Binding-site contacts:
Ligand atom C4 contacts residue MET224 of chain 3.A at 3.8 Å (hydrophobic).
Ligand atom C6B contacts residue LEU106 of chain 3.A at 3.9 Å (hydrophobic).
Ligand atom C6B contacts residue TYR197 of chain 3.A at 3.6 Å (hydrophobic).
Ligand atom O1B contacts residue TYR128 of chain 3.A at 3.9 Å.
Ligand atom C3C contacts residue TYR128 of chain 3.A at 3.9 Å (hydrophobic).
Ligand atom C4 contacts residue TYR152 of chain 3.A at 3.9 Å (hydrophobic).
Ligand atom C6C contacts residue VAL191 of chain 3.A at 3.2 Å (hydrophobic).
Ligand atom C3C contacts residue VAL188 of chain 3.A at 3.3 Å (hydrophobic).
Ligand atom C2B contacts residue MET221 of chain 3.A at 3.5 Å (hydrophobic).
Ligand atom C4C contacts residue TYR152 of chain 3.A at 3.8 Å (hydrophobic).
Ligand atom C5C contacts residue TYR128 of chain 3.A at 3.5 Å (hydrophobic).
Ligand atom C31 contacts residue PRO174 of chain 3.A at 3.4 Å (hydrophobic).
Ligand atom N2 contacts residue PHE186 of chain 3.A at 3.7 Å.
Ligand atom O1B contacts residue MET221 of chain 3.A at 3.4 Å.
Ligand atom C7C contacts residue TYR128 of chain 3.A at 3.6 Å (hydrophobic).
Ligand atom C3 contacts residue PRO174 of chain 3.A at 3.8 Å (hydrophobic).
Ligand atom C31 contacts residue ALA150 of chain 3.A at 3.5 Å (hydrophobic).
Ligand atom C7C contacts residue TYR197 of chain 3.A at 3.8 Å (hydrophobic).
Ligand atom O1 contacts residue ALA24 of chain 3.C at 3.6 Å.
Ligand atom N3A contacts residue ASN219 of chain 3.A at 3.0 Å (h-bond).
Ligand atom C3 contacts residue PHE186 of chain 3.A at 3.8 Å (hydrophobic).
Ligand atom C3B contacts residue MET221 of chain 3.A at 3.8 Å (hydrophobic).
Ligand atom C4A contacts residue ASN219 of chain 3.A at 3.5 Å.
Ligand atom C1B contacts residue MET221 of chain 3.A at 3.8 Å (hydrophobic).
Ligand atom C4 contacts residue PHE186 of chain 3.A at 3.6 Å (hydrophobic).
Ligand atom N2 contacts residue ALA24 of chain 3.C at 3.4 Å.
Ligand atom CM1 contacts residue SER107 of chain 3.A at 3.9 Å.
Ligand atom C5 contacts residue TYR152 of chain 3.A at 3.8 Å (hydrophobic).
Ligand atom C2C contacts residue VAL188 of chain 3.A at 3.2 Å (hydrophobic).
Ligand atom C4B contacts residue LEU106 of chain 3.A at 3.7 Å (hydrophobic).
Ligand atom C6C contacts residue MET221 of chain 3.A at 3.7 Å (hydrophobic).
Ligand atom C5B contacts residue LEU106 of chain 3.A at 3.5 Å (hydrophobic).
Ligand atom O1 contacts residue TYR152 of chain 3.A at 3.9 Å.
Ligand atom O1 contacts residue PHE186 of chain 3.A at 3.5 Å.
Ligand atom C5B contacts residue TYR197 of chain 3.A at 3.7 Å (hydrophobic).
Ligand atom C31 contacts residue VAL176 of chain 3.A at 3.3 Å (hydrophobic).
Ligand atom C5C contacts residue ILE104 of chain 3.A at 3.8 Å (hydrophobic).
Ligand atom C31 contacts residue SER175 of chain 3.A at 3.6 Å.
Ligand atom O1 contacts residue VAL188 of chain 3.A at 3.8 Å.
Ligand atom C5 contacts residue PHE186 of chain 3.A at 3.5 Å (hydrophobic).

A protein and the small-molecule ligand that binds it are described below.
Small molecule (SMILES): Cc1cc(CCCCCCCOc2ccc(C3=N[C@@H](C)CO3)cc2)on1

Sequence of chain 3.C:
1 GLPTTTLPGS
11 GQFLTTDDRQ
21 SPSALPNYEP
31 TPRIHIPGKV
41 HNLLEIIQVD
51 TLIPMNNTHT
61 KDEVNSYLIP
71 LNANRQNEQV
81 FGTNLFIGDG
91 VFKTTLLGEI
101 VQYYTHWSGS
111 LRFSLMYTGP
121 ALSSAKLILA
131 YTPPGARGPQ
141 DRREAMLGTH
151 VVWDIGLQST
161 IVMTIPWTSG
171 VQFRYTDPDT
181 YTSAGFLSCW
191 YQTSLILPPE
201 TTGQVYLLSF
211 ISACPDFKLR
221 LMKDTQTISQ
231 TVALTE

Sequence of chain 3.A:
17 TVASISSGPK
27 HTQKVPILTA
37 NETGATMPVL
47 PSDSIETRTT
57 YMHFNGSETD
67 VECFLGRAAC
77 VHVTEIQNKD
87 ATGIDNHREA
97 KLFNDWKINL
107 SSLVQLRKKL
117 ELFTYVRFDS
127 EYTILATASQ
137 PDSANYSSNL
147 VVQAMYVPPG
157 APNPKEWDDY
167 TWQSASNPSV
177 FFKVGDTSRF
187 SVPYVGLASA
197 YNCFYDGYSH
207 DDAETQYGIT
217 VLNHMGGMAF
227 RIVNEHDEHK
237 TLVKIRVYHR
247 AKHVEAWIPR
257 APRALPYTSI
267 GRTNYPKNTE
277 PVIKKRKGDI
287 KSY